A small-molecule ligand and the protein it binds are described below.
Small molecule (SMILES): Cc1cc(Cl)nc(N)n1

Sequence of chain 3.A:
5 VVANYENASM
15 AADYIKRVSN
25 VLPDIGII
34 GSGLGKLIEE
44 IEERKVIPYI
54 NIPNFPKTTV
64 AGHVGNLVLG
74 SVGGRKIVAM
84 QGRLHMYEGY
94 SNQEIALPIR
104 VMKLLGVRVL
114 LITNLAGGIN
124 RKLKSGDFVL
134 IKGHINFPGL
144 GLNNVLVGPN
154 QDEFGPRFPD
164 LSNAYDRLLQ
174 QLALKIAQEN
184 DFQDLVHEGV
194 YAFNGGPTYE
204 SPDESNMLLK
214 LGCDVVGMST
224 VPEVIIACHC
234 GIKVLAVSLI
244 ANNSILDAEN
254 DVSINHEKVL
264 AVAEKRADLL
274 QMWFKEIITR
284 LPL

Binding-site contacts:
Ligand atom C3 contacts residue VAL219 of chain 3.A at 3.9 Å (hydrophobic).
Ligand atom C2 contacts residue LEU118 of chain 3.A at 3.8 Å (hydrophobic).
Ligand atom N2 contacts residue GLY120 of chain 3.A at 3.5 Å (h-bond).
Ligand atom C4 contacts residue ASN245 of chain 3.A at 3.6 Å.
Ligand atom N1 contacts residue ILE257 of chain 3.A at 3.9 Å.
Ligand atom C2 contacts residue GLY120 of chain 3.A at 4.0 Å.
Ligand atom C contacts residue DMS1 of chain 3.E at 3.8 Å.
Ligand atom C3 contacts residue TYR202 of chain 3.A at 3.8 Å (hydrophobic).
Ligand atom N2 contacts residue ALA119 of chain 3.A at 3.6 Å.
Ligand atom C contacts residue LEU118 of chain 3.A at 3.8 Å (hydrophobic).
Ligand atom C4 contacts residue TYR202 of chain 3.A at 3.7 Å (hydrophobic).
Ligand atom CL contacts residue MET221 of chain 3.A at 3.5 Å.
Ligand atom C3 contacts residue GLU203 of chain 3.A at 3.9 Å.
Ligand atom C contacts residue ALA244 of chain 3.A at 3.9 Å (hydrophobic).
Ligand atom C1 contacts residue TYR202 of chain 3.A at 3.9 Å (hydrophobic).
Ligand atom C1 contacts residue GLY120 of chain 3.A at 3.8 Å.
Ligand atom C2 contacts residue DMS1 of chain 3.E at 3.9 Å.
Ligand atom N1 contacts residue TYR202 of chain 3.A at 4.2 Å.
Ligand atom C contacts residue ALA119 of chain 3.A at 3.7 Å (hydrophobic).
Ligand atom N1 contacts residue GLY120 of chain 3.A at 3.5 Å.
Ligand atom N2 contacts residue ASN245 of chain 3.A at 3.6 Å.
Ligand atom N contacts residue GLU203 of chain 3.A at 2.9 Å (salt-bridge).
Ligand atom N2 contacts residue TYR202 of chain 3.A at 3.9 Å.
Ligand atom C contacts residue VAL262 of chain 3.A at 3.6 Å (hydrophobic).
Ligand atom CL contacts residue GLU203 of chain 3.A at 4.0 Å.
Ligand atom N1 contacts residue GLU203 of chain 3.A at 2.7 Å (salt-bridge).
Ligand atom N contacts residue TYR202 of chain 3.A at 3.5 Å.
Ligand atom C4 contacts residue GLY120 of chain 3.A at 3.5 Å.
Ligand atom N contacts residue VAL219 of chain 3.A at 4.0 Å.
Ligand atom C2 contacts residue TYR202 of chain 3.A at 4.0 Å (hydrophobic).
Ligand atom CL contacts residue VAL219 of chain 3.A at 3.9 Å.
Ligand atom N1 contacts residue ASN245 of chain 3.A at 2.9 Å (h-bond).
Ligand atom N1 contacts residue SER247 of chain 3.A at 3.6 Å (h-bond).
Ligand atom C3 contacts residue GLY120 of chain 3.A at 3.9 Å.
Ligand atom C4 contacts residue GLU203 of chain 3.A at 3.6 Å.
Ligand atom CL contacts residue GLY220 of chain 3.A at 3.4 Å.
Ligand atom C4 contacts residue ALA119 of chain 3.A at 4.1 Å (hydrophobic).
Ligand atom N contacts residue GLY120 of chain 3.A at 3.7 Å.
Ligand atom C1 contacts residue ALA119 of chain 3.A at 3.6 Å (hydrophobic).
Ligand atom C2 contacts residue ALA119 of chain 3.A at 3.8 Å (hydrophobic).